The small molecule below binds the protein below.
Small molecule (SMILES): CC(=O)N[C@@H]1[C@@H](O)[C@H](O)[C@@H](CO)O[C@H]1O

Binding-site contacts:
Ligand atom C1 contacts residue SER537 of chain 1.A at 4.1 Å.
Ligand atom N2 contacts residue SER537 of chain 1.A at 3.0 Å (h-bond).
Ligand atom C1 contacts residue ASN568 of chain 1.A at 1.4 Å.
Ligand atom O7 contacts residue LYS571 of chain 1.A at 3.5 Å.
Ligand atom C2 contacts residue ASN568 of chain 1.A at 2.5 Å.
Ligand atom C8 contacts residue ASN568 of chain 1.A at 3.5 Å.
Ligand atom C2 contacts residue SER537 of chain 1.A at 3.8 Å.
Ligand atom O7 contacts residue ASN568 of chain 1.A at 3.8 Å.
Ligand atom O5 contacts residue ASN568 of chain 1.A at 2.3 Å (h-bond).
Ligand atom C3 contacts residue ASN568 of chain 1.A at 3.8 Å.
Ligand atom C3 contacts residue SER537 of chain 1.A at 3.8 Å.
Ligand atom C5 contacts residue ASN568 of chain 1.A at 3.6 Å.
Ligand atom C7 contacts residue ASN568 of chain 1.A at 3.6 Å.
Ligand atom C8 contacts residue ASN572 of chain 1.A at 3.5 Å.
Ligand atom C8 contacts residue LYS571 of chain 1.A at 3.8 Å.
Ligand atom C8 contacts residue SER537 of chain 1.A at 3.8 Å.
Ligand atom O3 contacts residue SER537 of chain 1.A at 4.2 Å.
Ligand atom C4 contacts residue ASN568 of chain 1.A at 4.2 Å.
Ligand atom N2 contacts residue ASN568 of chain 1.A at 3.0 Å (h-bond).
Ligand atom C7 contacts residue SER537 of chain 1.A at 3.9 Å.
Ligand atom C7 contacts residue LYS571 of chain 1.A at 4.4 Å.

Sequence of chain 1.A:
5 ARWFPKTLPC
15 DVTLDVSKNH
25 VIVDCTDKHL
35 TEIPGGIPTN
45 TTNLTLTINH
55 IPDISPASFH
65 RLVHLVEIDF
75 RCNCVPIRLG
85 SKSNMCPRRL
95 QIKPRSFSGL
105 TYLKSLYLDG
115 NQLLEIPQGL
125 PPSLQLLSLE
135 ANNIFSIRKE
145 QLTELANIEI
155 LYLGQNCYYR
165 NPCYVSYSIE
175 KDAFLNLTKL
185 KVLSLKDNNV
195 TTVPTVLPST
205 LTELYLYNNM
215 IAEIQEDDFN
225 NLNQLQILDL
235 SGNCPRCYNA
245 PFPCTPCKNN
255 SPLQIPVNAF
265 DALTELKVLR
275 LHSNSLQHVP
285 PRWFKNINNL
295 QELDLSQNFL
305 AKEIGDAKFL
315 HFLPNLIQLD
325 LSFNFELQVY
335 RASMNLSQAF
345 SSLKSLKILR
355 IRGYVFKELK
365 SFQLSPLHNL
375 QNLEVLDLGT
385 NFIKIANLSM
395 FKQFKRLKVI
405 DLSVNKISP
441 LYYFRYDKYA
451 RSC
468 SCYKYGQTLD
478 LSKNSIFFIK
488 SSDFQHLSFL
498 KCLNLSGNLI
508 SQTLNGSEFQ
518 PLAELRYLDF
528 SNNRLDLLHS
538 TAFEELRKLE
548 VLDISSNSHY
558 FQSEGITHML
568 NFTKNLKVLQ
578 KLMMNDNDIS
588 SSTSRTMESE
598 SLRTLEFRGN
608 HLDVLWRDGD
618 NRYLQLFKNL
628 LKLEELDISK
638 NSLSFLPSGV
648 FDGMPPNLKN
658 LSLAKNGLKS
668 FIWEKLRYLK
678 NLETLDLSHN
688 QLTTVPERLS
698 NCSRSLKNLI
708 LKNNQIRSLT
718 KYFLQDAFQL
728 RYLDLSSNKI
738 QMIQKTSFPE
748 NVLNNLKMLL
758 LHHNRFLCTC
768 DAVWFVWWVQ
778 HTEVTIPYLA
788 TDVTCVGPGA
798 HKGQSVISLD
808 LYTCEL